A small-molecule ligand and the protein it binds are described below.
Small molecule (SMILES): CC(=O)N[C@H]1[C@H](O[C@H]2[C@H](O)[C@@H](NC(C)=O)CO[C@@H]2CO)O[C@H](CO)[C@@H](O)[C@@H]1O

Binding-site contacts:
Ligand atom C4 contacts residue ASN704 of chain 1.C at 4.2 Å.
Ligand atom N2 contacts residue ASN704 of chain 1.C at 2.9 Å (h-bond).
Ligand atom C7 contacts residue ASN704 of chain 1.C at 3.6 Å.
Ligand atom C4 contacts residue LEU909 of chain 1.C at 4.2 Å (hydrophobic).
Ligand atom C6 contacts residue GLN913 of chain 1.C at 4.3 Å.
Ligand atom O4 contacts residue LEU909 of chain 1.C at 3.7 Å.
Ligand atom C1 contacts residue ASN704 of chain 1.C at 1.4 Å.
Ligand atom O6 contacts residue GLN913 of chain 1.C at 4.5 Å.
Ligand atom C3 contacts residue ASN704 of chain 1.C at 3.8 Å.
Ligand atom C2 contacts residue ASN704 of chain 1.C at 2.5 Å.
Ligand atom O6 contacts residue ASN704 of chain 1.C at 4.5 Å.
Ligand atom C5 contacts residue ASN704 of chain 1.C at 3.6 Å.
Ligand atom C3 contacts residue LEU909 of chain 1.C at 4.1 Å (hydrophobic).
Ligand atom O5 contacts residue ASN704 of chain 1.C at 2.4 Å (h-bond).
Ligand atom O7 contacts residue ASN704 of chain 1.C at 4.0 Å.
Ligand atom C5 contacts residue LEU909 of chain 1.C at 4.1 Å (hydrophobic).

Sequence of chain 1.C:
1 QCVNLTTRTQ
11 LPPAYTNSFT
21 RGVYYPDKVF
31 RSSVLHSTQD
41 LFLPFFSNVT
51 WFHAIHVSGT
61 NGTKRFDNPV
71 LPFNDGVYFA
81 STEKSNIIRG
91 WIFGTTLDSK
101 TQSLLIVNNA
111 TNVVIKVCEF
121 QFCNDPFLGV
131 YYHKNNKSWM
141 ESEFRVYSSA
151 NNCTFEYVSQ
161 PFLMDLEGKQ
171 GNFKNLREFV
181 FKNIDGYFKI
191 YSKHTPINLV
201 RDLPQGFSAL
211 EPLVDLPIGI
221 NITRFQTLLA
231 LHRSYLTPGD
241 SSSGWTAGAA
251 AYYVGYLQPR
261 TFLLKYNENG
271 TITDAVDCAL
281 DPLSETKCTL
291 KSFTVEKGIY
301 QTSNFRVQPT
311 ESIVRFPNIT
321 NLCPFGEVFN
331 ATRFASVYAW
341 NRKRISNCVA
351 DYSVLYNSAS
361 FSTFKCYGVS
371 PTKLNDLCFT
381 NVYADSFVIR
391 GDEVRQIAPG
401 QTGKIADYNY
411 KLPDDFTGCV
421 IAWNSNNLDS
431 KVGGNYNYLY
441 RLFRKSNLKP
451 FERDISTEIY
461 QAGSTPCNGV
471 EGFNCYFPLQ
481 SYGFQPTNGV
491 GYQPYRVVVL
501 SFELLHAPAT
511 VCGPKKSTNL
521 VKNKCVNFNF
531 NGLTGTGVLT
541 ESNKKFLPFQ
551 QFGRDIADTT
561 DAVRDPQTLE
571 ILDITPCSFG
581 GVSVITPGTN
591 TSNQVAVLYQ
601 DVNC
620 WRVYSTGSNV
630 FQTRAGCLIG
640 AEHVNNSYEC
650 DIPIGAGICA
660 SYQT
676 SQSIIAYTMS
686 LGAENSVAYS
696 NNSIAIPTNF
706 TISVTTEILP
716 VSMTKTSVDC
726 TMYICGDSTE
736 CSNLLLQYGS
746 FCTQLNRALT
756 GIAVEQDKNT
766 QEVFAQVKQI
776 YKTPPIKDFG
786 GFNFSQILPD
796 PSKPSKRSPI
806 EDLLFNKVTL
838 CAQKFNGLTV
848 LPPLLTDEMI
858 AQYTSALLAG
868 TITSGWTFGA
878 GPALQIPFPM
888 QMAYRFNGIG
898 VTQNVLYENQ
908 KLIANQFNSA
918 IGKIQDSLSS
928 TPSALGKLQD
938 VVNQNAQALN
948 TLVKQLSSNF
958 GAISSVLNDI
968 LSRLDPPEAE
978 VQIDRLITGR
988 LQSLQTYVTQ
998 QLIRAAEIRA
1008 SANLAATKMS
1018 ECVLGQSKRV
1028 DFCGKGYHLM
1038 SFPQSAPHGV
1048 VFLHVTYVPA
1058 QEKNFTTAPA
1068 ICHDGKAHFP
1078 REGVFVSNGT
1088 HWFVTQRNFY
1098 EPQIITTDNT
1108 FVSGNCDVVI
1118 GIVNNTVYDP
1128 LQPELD